Sequence of chain 1.B:
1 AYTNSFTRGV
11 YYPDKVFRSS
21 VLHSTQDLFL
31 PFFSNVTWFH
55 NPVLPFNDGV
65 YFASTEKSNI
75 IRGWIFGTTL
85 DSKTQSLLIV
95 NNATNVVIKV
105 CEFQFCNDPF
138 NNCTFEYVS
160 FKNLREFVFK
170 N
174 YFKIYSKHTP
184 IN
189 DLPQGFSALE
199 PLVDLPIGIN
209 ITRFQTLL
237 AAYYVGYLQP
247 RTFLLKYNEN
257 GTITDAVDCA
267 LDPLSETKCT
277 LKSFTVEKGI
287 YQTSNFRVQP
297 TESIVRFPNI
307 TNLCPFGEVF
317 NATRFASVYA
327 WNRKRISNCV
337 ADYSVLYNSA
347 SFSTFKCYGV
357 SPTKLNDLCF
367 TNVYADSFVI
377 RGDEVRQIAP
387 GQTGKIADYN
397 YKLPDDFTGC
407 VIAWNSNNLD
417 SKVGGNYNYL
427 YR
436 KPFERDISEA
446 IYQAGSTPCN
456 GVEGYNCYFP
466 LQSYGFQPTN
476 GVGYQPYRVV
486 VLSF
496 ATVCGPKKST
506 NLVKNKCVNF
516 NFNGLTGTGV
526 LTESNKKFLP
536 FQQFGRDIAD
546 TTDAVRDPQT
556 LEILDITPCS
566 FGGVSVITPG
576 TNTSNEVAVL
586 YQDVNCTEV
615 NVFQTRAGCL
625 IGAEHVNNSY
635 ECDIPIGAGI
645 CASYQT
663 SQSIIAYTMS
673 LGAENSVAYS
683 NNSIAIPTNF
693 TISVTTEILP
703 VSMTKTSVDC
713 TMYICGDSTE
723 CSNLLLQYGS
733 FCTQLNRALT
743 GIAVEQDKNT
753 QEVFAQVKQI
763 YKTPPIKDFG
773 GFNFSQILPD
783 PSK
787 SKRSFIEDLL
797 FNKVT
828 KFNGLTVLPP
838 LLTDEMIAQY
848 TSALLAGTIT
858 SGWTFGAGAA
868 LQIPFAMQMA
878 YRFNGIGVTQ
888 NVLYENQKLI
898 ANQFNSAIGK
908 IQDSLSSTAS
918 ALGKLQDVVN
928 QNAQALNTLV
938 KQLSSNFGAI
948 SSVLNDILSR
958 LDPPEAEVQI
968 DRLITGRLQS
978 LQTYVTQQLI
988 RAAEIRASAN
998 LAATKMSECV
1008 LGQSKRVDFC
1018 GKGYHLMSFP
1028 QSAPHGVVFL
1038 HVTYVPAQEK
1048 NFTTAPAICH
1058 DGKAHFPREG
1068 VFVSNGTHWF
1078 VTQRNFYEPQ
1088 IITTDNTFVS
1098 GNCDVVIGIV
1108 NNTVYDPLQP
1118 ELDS

Binding-site contacts:
Ligand atom O7 contacts residue ASN577 of chain 1.B at 3.5 Å (h-bond).
Ligand atom C2 contacts residue ASN577 of chain 1.B at 2.5 Å.
Ligand atom O7 contacts residue THR578 of chain 1.B at 4.5 Å.
Ligand atom C1 contacts residue ASN577 of chain 1.B at 1.4 Å.
Ligand atom C5 contacts residue ASN577 of chain 1.B at 3.7 Å.
Ligand atom N2 contacts residue ASN577 of chain 1.B at 3.0 Å (h-bond).
Ligand atom C7 contacts residue ASN577 of chain 1.B at 3.4 Å.
Ligand atom C4 contacts residue ASN577 of chain 1.B at 4.2 Å.
Ligand atom O5 contacts residue ASN577 of chain 1.B at 2.3 Å (h-bond).
Ligand atom C3 contacts residue ASN577 of chain 1.B at 3.8 Å.

This small molecule binds to this protein.
Small molecule (SMILES): CC(=O)N[C@@H]1[C@@H](O)[C@H](O)[C@@H](CO)O[C@H]1O